Sequence of chain 1.D:
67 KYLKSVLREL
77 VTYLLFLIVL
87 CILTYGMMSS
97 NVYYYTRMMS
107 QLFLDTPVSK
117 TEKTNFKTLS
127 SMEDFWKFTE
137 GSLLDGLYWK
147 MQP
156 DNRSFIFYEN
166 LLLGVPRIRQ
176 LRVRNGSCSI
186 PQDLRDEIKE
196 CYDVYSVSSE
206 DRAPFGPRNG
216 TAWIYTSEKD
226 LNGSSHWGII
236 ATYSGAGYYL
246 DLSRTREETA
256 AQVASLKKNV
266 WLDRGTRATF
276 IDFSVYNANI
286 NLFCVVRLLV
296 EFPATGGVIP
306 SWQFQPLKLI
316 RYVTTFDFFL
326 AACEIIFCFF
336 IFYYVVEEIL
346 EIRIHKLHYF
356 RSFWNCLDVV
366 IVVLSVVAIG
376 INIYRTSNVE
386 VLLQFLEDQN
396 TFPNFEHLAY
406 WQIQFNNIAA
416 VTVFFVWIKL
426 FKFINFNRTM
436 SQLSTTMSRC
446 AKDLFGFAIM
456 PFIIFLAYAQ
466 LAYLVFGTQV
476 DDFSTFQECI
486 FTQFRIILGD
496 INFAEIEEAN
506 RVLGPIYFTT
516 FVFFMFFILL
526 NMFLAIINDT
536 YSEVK

This small molecule binds to this protein.
Small molecule (SMILES): CC(=O)N[C@@H]1[C@@H](O)[C@H](O)[C@@H](CO)O[C@H]1O

Binding-site contacts:
Ligand atom N2 contacts residue ASN214 of chain 1.D at 2.9 Å (h-bond).
Ligand atom C2 contacts residue ASN214 of chain 1.D at 2.4 Å.
Ligand atom C5 contacts residue ASN264 of chain 1.D at 3.6 Å.
Ligand atom O5 contacts residue PRO212 of chain 1.D at 3.6 Å.
Ligand atom C4 contacts residue ASN214 of chain 1.D at 4.2 Å.
Ligand atom C7 contacts residue ASN214 of chain 1.D at 3.3 Å.
Ligand atom C1 contacts residue PRO212 of chain 1.D at 4.1 Å (hydrophobic).
Ligand atom O5 contacts residue ASN214 of chain 1.D at 2.4 Å (h-bond).
Ligand atom C5 contacts residue ASN214 of chain 1.D at 3.7 Å.
Ligand atom C8 contacts residue ASN214 of chain 1.D at 4.0 Å.
Ligand atom C6 contacts residue ASN264 of chain 1.D at 3.6 Å.
Ligand atom C4 contacts residue ASN264 of chain 1.D at 3.9 Å.
Ligand atom O4 contacts residue ASN264 of chain 1.D at 3.0 Å (h-bond).
Ligand atom C1 contacts residue ASN214 of chain 1.D at 1.4 Å.
Ligand atom C5 contacts residue PRO212 of chain 1.D at 3.7 Å (hydrophobic).
Ligand atom O7 contacts residue ASN214 of chain 1.D at 3.3 Å (h-bond).
Ligand atom O4 contacts residue SER260 of chain 1.D at 4.2 Å.
Ligand atom C6 contacts residue PRO212 of chain 1.D at 3.8 Å (hydrophobic).
Ligand atom C3 contacts residue ASN214 of chain 1.D at 3.8 Å.